This small molecule binds to this protein.
Small molecule (SMILES): COc1cc2ccc(=O)oc2cc1O

Sequence of chain 1.D:
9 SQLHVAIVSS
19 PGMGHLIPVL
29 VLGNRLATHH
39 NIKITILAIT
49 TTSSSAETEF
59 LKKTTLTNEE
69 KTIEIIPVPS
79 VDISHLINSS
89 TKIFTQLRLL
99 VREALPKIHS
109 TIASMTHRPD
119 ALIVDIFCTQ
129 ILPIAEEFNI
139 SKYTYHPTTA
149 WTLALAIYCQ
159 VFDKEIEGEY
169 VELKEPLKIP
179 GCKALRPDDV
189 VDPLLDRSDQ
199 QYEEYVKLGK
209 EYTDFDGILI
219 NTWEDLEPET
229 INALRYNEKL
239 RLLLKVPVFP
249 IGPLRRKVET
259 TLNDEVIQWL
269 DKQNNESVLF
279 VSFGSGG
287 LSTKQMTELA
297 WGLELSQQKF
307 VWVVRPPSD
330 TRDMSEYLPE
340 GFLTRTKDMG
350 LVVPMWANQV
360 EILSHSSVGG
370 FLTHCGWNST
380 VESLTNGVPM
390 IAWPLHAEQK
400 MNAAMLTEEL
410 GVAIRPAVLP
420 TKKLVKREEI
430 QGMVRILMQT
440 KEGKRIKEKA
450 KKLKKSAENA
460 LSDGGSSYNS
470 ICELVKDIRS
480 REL

Binding-site contacts:
Ligand atom CAM contacts residue ALA396 of chain 1.D at 3.7 Å (hydrophobic).
Ligand atom OAC contacts residue U2F1 of chain 1.N at 2.4 Å (h-bond).
Ligand atom CAL contacts residue GLU397 of chain 1.D at 4.2 Å.
Ligand atom OAH contacts residue U2F1 of chain 1.N at 3.9 Å.
Ligand atom CAF contacts residue PHE125 of chain 1.D at 4.2 Å (hydrophobic).
Ligand atom OAC contacts residue PHE125 of chain 1.D at 3.6 Å.
Ligand atom CAJ contacts residue GLU397 of chain 1.D at 4.2 Å.
Ligand atom CAJ contacts residue ALA396 of chain 1.D at 4.3 Å (hydrophobic).
Ligand atom CAK contacts residue U2F1 of chain 1.N at 3.6 Å.
Ligand atom CAE contacts residue PRO191 of chain 1.D at 4.2 Å (hydrophobic).
Ligand atom CAK contacts residue PHE125 of chain 1.D at 3.7 Å (hydrophobic).
Ligand atom OAH contacts residue ALA396 of chain 1.D at 3.7 Å.
Ligand atom OAB contacts residue HIS144 of chain 1.D at 4.1 Å.
Ligand atom CAE contacts residue GLU397 of chain 1.D at 4.1 Å.
Ligand atom CAJ contacts residue HIS23 of chain 1.D at 4.2 Å.
Ligand atom CAN contacts residue U2F1 of chain 1.N at 4.0 Å.
Ligand atom CAF contacts residue U2F1 of chain 1.N at 2.7 Å.
Ligand atom CAE contacts residue ALA396 of chain 1.D at 4.1 Å (hydrophobic).
Ligand atom CAL contacts residue TYR203 of chain 1.D at 4.2 Å (hydrophobic).
Ligand atom CAA contacts residue PHE125 of chain 1.D at 3.3 Å (hydrophobic).
Ligand atom CAK contacts residue ALA396 of chain 1.D at 3.5 Å (hydrophobic).
Ligand atom CAE contacts residue VAL189 of chain 1.D at 4.1 Å (hydrophobic).
Ligand atom OAB contacts residue THR150 of chain 1.D at 3.8 Å.
Ligand atom CAG contacts residue ALA396 of chain 1.D at 3.1 Å (hydrophobic).
Ligand atom CAN contacts residue GLU397 of chain 1.D at 3.7 Å.
Ligand atom CAD contacts residue GLU397 of chain 1.D at 4.3 Å.
Ligand atom OAB contacts residue TYR203 of chain 1.D at 3.7 Å.
Ligand atom OAH contacts residue PHE125 of chain 1.D at 3.9 Å.
Ligand atom OAC contacts residue HIS23 of chain 1.D at 2.8 Å (h-bond).
Ligand atom CAD contacts residue VAL189 of chain 1.D at 3.4 Å (hydrophobic).
Ligand atom CAL contacts residue VAL189 of chain 1.D at 4.1 Å (hydrophobic).
Ligand atom OAI contacts residue GLU397 of chain 1.D at 4.1 Å.
Ligand atom CAJ contacts residue U2F1 of chain 1.N at 2.7 Å.
Ligand atom CAG contacts residue GLU397 of chain 1.D at 4.2 Å.
Ligand atom OAB contacts residue VAL189 of chain 1.D at 4.1 Å.
Ligand atom CAD contacts residue TYR203 of chain 1.D at 3.9 Å (hydrophobic).
Ligand atom CAG contacts residue PHE125 of chain 1.D at 4.2 Å (hydrophobic).
Ligand atom CAM contacts residue GLU397 of chain 1.D at 3.9 Å.
Ligand atom CAF contacts residue GLU397 of chain 1.D at 3.8 Å.
Ligand atom CAJ contacts residue PHE125 of chain 1.D at 3.7 Å (hydrophobic).